The protein below binds the small molecule below.
Small molecule (SMILES): CC(=O)N[C@H]1[C@H]([C@H](O)[C@H](O)CO)O[C@@](OC[C@H]2O[C@@H](O[C@H]3[C@H](O)[C@@H](O)[C@H](O)O[C@@H]3CO)[C@H](O)[C@@H](O)[C@H]2O)(C(=O)O)C[C@@H]1O

Sequence of chain 3.C:
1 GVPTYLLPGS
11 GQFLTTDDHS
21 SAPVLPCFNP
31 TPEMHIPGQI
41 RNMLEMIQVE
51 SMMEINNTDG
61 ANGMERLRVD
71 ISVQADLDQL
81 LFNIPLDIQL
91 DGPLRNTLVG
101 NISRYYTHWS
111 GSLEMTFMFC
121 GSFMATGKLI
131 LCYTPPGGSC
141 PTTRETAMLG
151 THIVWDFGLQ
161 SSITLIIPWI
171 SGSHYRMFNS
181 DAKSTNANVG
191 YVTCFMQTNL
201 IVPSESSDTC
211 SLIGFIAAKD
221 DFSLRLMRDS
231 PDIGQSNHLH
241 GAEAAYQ

Binding-site contacts:
Ligand atom C6 contacts residue ASP91 of chain 3.C at 3.8 Å.
Ligand atom C10 contacts residue ASN275 of chain 3.A at 3.3 Å.
Ligand atom C11 contacts residue ILE233 of chain 3.C at 3.8 Å (hydrophobic).
Ligand atom C10 contacts residue PRO231 of chain 3.C at 3.8 Å (hydrophobic).
Ligand atom C1 contacts residue ARG104 of chain 3.C at 3.6 Å.
Ligand atom O3 contacts residue ASP91 of chain 3.C at 4.0 Å.
Ligand atom O3 contacts residue PRO274 of chain 3.A at 3.8 Å.
Ligand atom C5 contacts residue PRO231 of chain 3.C at 3.7 Å (hydrophobic).
Ligand atom N5 contacts residue PRO231 of chain 3.C at 2.9 Å (h-bond).
Ligand atom O6 contacts residue PRO274 of chain 3.A at 3.7 Å.
Ligand atom O4 contacts residue PRO231 of chain 3.C at 3.8 Å.
Ligand atom O10 contacts residue ARG270 of chain 3.A at 3.3 Å.
Ligand atom C11 contacts residue GLY234 of chain 3.C at 3.8 Å.
Ligand atom C3 contacts residue ASP232 of chain 3.C at 4.0 Å.
Ligand atom C3 contacts residue PRO274 of chain 3.A at 4.1 Å (hydrophobic).
Ligand atom N5 contacts residue ASN275 of chain 3.A at 3.6 Å (h-bond).
Ligand atom C4 contacts residue ASP91 of chain 3.C at 3.2 Å.
Ligand atom C11 contacts residue PRO231 of chain 3.C at 3.7 Å (hydrophobic).
Ligand atom O10 contacts residue ASN275 of chain 3.A at 2.9 Å (h-bond).
Ligand atom O4 contacts residue ASN275 of chain 3.A at 3.0 Å (h-bond).
Ligand atom C3 contacts residue PRO274 of chain 3.A at 3.8 Å (hydrophobic).
Ligand atom O4 contacts residue ASP91 of chain 3.C at 2.7 Å (salt-bridge).
Ligand atom O1B contacts residue ARG104 of chain 3.C at 2.8 Å (salt-bridge).
Ligand atom N5 contacts residue ASP232 of chain 3.C at 4.1 Å.
Ligand atom O4 contacts residue ASP232 of chain 3.C at 2.7 Å (salt-bridge).
Ligand atom C5 contacts residue ASN275 of chain 3.A at 3.6 Å.
Ligand atom C3 contacts residue ARG104 of chain 3.C at 3.8 Å.
Ligand atom O3 contacts residue GLY282 of chain 3.A at 3.4 Å.
Ligand atom C11 contacts residue ASP232 of chain 3.C at 3.8 Å.
Ligand atom C4 contacts residue PRO231 of chain 3.C at 3.5 Å (hydrophobic).
Ligand atom O4 contacts residue ARG95 of chain 3.C at 3.6 Å (salt-bridge).
Ligand atom C5 contacts residue PRO274 of chain 3.A at 4.0 Å (hydrophobic).
Ligand atom C4 contacts residue ARG104 of chain 3.C at 3.9 Å.
Ligand atom C4 contacts residue ASP232 of chain 3.C at 3.5 Å.
Ligand atom C4 contacts residue ASN275 of chain 3.A at 3.8 Å.
Ligand atom O7 contacts residue ARG270 of chain 3.A at 3.8 Å.
Ligand atom C4 contacts residue PRO274 of chain 3.A at 4.0 Å (hydrophobic).
Ligand atom C3 contacts residue ARG95 of chain 3.C at 3.9 Å.
Ligand atom O7 contacts residue PRO274 of chain 3.A at 3.4 Å.
Ligand atom O6 contacts residue ASP91 of chain 3.C at 3.1 Å.

Sequence of chain 3.A:
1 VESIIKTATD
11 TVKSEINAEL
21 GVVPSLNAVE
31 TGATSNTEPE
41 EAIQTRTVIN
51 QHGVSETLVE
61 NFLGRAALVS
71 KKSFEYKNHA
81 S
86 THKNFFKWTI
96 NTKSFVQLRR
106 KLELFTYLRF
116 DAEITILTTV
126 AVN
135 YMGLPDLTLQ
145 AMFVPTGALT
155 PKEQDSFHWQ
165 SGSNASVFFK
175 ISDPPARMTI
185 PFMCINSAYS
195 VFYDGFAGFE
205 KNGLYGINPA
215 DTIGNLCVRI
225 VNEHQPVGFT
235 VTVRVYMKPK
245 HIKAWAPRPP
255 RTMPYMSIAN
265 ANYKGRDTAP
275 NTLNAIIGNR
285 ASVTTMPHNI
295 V